A protein and the small-molecule ligand that binds it are described below.
Small molecule (SMILES): CCC[C@H](C)C1(CC)C(=O)NC(=O)NC1=O

Binding-site contacts:
Ligand atom O7 contacts residue SER27 of chain 9.A at 3.8 Å.
Ligand atom N3 contacts residue ARG59 of chain 16.A at 3.6 Å.
Ligand atom C14 contacts residue SER27 of chain 16.A at 2.8 Å.
Ligand atom O7 contacts residue RAV1 of chain 9.J at 0.5 Å (h-bond).
Ligand atom C15 contacts residue ARG59 of chain 9.A at 3.5 Å.
Ligand atom N3 contacts residue RAV1 of chain 9.J at 0.8 Å.
Ligand atom C12 contacts residue RAV1 of chain 9.J at 0.3 Å.
Ligand atom C4 contacts residue ARG59 of chain 16.A at 3.9 Å.
Ligand atom C17 contacts residue ARG59 of chain 9.A at 3.9 Å.
Ligand atom C4 contacts residue SER27 of chain 9.A at 3.4 Å.
Ligand atom C12 contacts residue LEU81 of chain 16.A at 3.8 Å (hydrophobic).
Ligand atom N5 contacts residue SER27 of chain 9.A at 2.7 Å (h-bond).
Ligand atom C14 contacts residue TYR28 of chain 16.A at 3.6 Å (hydrophobic).
Ligand atom C14 contacts residue LEU24 of chain 16.A at 3.8 Å (hydrophobic).
Ligand atom C17 contacts residue SER27 of chain 16.A at 3.3 Å.
Ligand atom O9 contacts residue SER27 of chain 9.A at 3.2 Å (h-bond).
Ligand atom C2 contacts residue RAV1 of chain 9.J at 1.3 Å.
Ligand atom C4 contacts residue RAV1 of chain 9.J at 0.7 Å.
Ligand atom C2 contacts residue LEU24 of chain 16.A at 3.8 Å (hydrophobic).
Ligand atom C17 contacts residue ALA55 of chain 16.A at 3.9 Å (hydrophobic).
Ligand atom C15 contacts residue RAV1 of chain 9.J at 0.7 Å.
Ligand atom C16 contacts residue SER27 of chain 16.A at 3.7 Å.
Ligand atom O8 contacts residue LEU24 of chain 16.A at 2.9 Å.
Ligand atom C18 contacts residue LEU81 of chain 16.A at 3.9 Å (hydrophobic).
Ligand atom C18 contacts residue RAV1 of chain 9.J at 1.3 Å.
Ligand atom O8 contacts residue RAV1 of chain 9.J at 0.5 Å (h-bond).
Ligand atom O9 contacts residue RAV1 of chain 9.J at 0.7 Å.
Ligand atom O9 contacts residue ARG59 of chain 16.A at 4.0 Å.
Ligand atom C14 contacts residue RAV1 of chain 9.J at 1.3 Å.
Ligand atom C13 contacts residue RAV1 of chain 9.J at 1.5 Å.
Ligand atom C6 contacts residue SER27 of chain 9.A at 3.7 Å.
Ligand atom C17 contacts residue RAV1 of chain 9.J at 0.9 Å.
Ligand atom O7 contacts residue LEU24 of chain 9.A at 3.2 Å.
Ligand atom N5 contacts residue RAV1 of chain 9.J at 1.3 Å.
Ligand atom C18 contacts residue LEU81 of chain 9.A at 3.2 Å (hydrophobic).
Ligand atom C12 contacts residue LEU81 of chain 9.A at 3.9 Å (hydrophobic).
Ligand atom C6 contacts residue RAV1 of chain 9.J at 1.3 Å.
Ligand atom C1 contacts residue RAV1 of chain 9.J at 0.1 Å.
Ligand atom C16 contacts residue RAV1 of chain 9.J at 0.7 Å.
Ligand atom N5 contacts residue ARG59 of chain 9.A at 4.0 Å.

Sequence of chain 16.A:
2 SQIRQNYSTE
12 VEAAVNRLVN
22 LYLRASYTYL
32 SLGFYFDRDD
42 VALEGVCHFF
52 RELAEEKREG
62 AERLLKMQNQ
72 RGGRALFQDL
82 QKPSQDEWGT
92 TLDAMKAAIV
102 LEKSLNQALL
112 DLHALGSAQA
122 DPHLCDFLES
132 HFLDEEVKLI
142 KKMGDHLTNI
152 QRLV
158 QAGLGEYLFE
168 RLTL

Sequence of chain 9.A:
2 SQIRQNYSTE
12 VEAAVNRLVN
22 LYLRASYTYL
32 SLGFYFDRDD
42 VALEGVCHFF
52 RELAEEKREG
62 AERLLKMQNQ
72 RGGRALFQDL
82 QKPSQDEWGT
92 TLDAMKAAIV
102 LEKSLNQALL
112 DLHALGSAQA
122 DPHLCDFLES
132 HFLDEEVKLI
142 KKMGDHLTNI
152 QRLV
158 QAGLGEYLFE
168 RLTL